Binding-site contacts:
Ligand atom P contacts residue TYR131 of chain 1.A at 3.7 Å.
Ligand atom C contacts residue ASN227 of chain 1.A at 3.7 Å.
Ligand atom OG contacts residue GLU183 of chain 1.A at 3.3 Å (salt-bridge).
Ligand atom N contacts residue GLU183 of chain 1.A at 3.4 Å (salt-bridge).
Ligand atom CA contacts residue ASN227 of chain 1.A at 3.7 Å.
Ligand atom O contacts residue LEU230 of chain 1.A at 3.3 Å.
Ligand atom O contacts residue LEU175 of chain 1.A at 3.6 Å.
Ligand atom CB contacts residue ASN176 of chain 1.A at 3.5 Å.
Ligand atom CB contacts residue GLU183 of chain 1.A at 3.4 Å.
Ligand atom OE2 contacts residue LYS123 of chain 1.A at 3.4 Å.
Ligand atom O1P contacts residue ARG57 of chain 1.A at 3.0 Å (salt-bridge).
Ligand atom CD contacts residue LYS123 of chain 1.A at 3.4 Å.
Ligand atom CA contacts residue ASN176 of chain 1.A at 3.8 Å.
Ligand atom CA contacts residue ASN176 of chain 1.A at 3.6 Å.
Ligand atom CD2 contacts residue ASN51 of chain 1.A at 3.5 Å.
Ligand atom OG contacts residue TRP231 of chain 1.A at 3.0 Å (h-bond).
Ligand atom C contacts residue LEU175 of chain 1.A at 3.5 Å (hydrophobic).
Ligand atom OE2 contacts residue GLY172 of chain 1.A at 3.6 Å.
Ligand atom CD1 contacts residue ASN227 of chain 1.A at 3.3 Å.
Ligand atom CB contacts residue ASN227 of chain 1.A at 3.7 Å.
Ligand atom N contacts residue ASN227 of chain 1.A at 2.8 Å (h-bond).
Ligand atom CE2 contacts residue ASN51 of chain 1.A at 3.6 Å.
Ligand atom CA contacts residue LEU175 of chain 1.A at 3.6 Å (hydrophobic).
Ligand atom O contacts residue VAL179 of chain 1.A at 3.5 Å.
Ligand atom CE1 contacts residue LEU230 of chain 1.A at 3.5 Å (hydrophobic).
Ligand atom O3P contacts residue ARG57 of chain 1.A at 2.9 Å (salt-bridge).
Ligand atom C contacts residue ASN176 of chain 1.A at 3.7 Å.
Ligand atom O2P contacts residue TYR131 of chain 1.A at 2.5 Å (h-bond).
Ligand atom O2P contacts residue ARG130 of chain 1.A at 2.9 Å (salt-bridge).
Ligand atom CZ contacts residue LYS50 of chain 1.A at 3.6 Å.
Ligand atom O1P contacts residue ARG130 of chain 1.A at 2.9 Å (salt-bridge).
Ligand atom N contacts residue GLU183 of chain 1.A at 3.6 Å.
Ligand atom CB contacts residue ASN176 of chain 1.A at 3.3 Å.
Ligand atom N contacts residue ASN176 of chain 1.A at 2.8 Å (h-bond).
Ligand atom N contacts residue LEU175 of chain 1.A at 3.4 Å.
Ligand atom CD contacts residue LEU223 of chain 1.A at 3.5 Å (hydrophobic).
Ligand atom O contacts residue ASN227 of chain 1.A at 2.9 Å (h-bond).
Ligand atom CA contacts residue ASN227 of chain 1.A at 3.7 Å.
Ligand atom CD contacts residue ILE220 of chain 1.A at 3.6 Å (hydrophobic).
Ligand atom OE1 contacts residue LYS123 of chain 1.A at 2.7 Å (salt-bridge).

This protein binds this small molecule.
Small molecule (SMILES): NC(N)=NCCC[C@H](N)C(=O)N[C@@H](CO)C(=O)N[C@@H](Cc1ccccc1)C(=O)N[C@@H](COP(=O)(O)O)C(=O)N[C@@H](CCC(=O)O)C(=O)N1CCC[C@H]1C(=O)N[C@@H](Cc1ccccc1)C(=O)NCC=O

Sequence of chain 1.A:
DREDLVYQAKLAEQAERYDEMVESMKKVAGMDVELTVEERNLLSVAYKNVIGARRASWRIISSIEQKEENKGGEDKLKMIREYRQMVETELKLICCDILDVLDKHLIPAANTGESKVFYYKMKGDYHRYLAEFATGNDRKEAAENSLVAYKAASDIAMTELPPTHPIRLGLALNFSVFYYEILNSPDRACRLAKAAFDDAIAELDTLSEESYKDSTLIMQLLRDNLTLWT